Sequence of chain 1.B:
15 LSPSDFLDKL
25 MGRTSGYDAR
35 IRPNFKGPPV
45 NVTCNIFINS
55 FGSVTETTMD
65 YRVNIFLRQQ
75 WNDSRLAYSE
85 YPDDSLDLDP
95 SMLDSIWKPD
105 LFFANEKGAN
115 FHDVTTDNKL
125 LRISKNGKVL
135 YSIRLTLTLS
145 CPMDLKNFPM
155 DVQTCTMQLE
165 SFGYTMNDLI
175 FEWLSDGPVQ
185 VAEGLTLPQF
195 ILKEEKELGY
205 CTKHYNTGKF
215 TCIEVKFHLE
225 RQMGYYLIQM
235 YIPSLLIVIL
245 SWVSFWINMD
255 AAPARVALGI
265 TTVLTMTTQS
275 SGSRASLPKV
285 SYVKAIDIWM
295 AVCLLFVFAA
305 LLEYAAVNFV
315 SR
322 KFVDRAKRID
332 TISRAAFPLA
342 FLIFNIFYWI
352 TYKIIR

Binding-site contacts:
Ligand atom O7 contacts residue ASN76 of chain 1.B at 3.5 Å.
Ligand atom C2 contacts residue ASN76 of chain 1.B at 2.5 Å.
Ligand atom C7 contacts residue ASN76 of chain 1.B at 3.1 Å.
Ligand atom C6 contacts residue ASN130 of chain 1.B at 4.1 Å.
Ligand atom C4 contacts residue ASN76 of chain 1.B at 4.2 Å.
Ligand atom C1 contacts residue ASN76 of chain 1.B at 1.4 Å.
Ligand atom C8 contacts residue ASN76 of chain 1.B at 3.5 Å.
Ligand atom C5 contacts residue ASN76 of chain 1.B at 3.6 Å.
Ligand atom C5 contacts residue ASN130 of chain 1.B at 4.4 Å.
Ligand atom C8 contacts residue ASN45 of chain 1.B at 3.0 Å.
Ligand atom O5 contacts residue ASN76 of chain 1.B at 2.3 Å (h-bond).
Ligand atom C3 contacts residue ASN76 of chain 1.B at 3.8 Å.
Ligand atom C7 contacts residue ASN45 of chain 1.B at 4.4 Å.
Ligand atom O5 contacts residue ASN130 of chain 1.B at 4.1 Å.
Ligand atom N2 contacts residue ASN76 of chain 1.B at 3.0 Å.

This protein binds this small molecule.
Small molecule (SMILES): CC(=O)N[C@@H]1[C@@H](O)[C@H](O)[C@@H](CO)O[C@H]1O